Sequence of chain 1.M:
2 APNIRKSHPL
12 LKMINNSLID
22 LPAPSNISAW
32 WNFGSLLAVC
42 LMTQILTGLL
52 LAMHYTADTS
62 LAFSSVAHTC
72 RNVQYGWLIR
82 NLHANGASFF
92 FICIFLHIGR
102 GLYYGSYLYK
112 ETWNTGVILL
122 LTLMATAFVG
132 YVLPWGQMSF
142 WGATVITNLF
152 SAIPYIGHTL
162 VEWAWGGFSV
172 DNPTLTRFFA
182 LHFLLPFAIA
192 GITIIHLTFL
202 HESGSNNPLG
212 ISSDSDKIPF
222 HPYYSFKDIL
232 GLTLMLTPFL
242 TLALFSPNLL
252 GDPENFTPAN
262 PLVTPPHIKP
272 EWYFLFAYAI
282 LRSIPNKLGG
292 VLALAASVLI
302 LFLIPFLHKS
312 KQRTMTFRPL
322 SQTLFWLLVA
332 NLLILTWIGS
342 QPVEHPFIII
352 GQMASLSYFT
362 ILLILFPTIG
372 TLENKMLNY

This small molecule binds to this protein.
Small molecule (SMILES): CO/C=C(/C(=O)OC)c1ccccc1CSc1nc2cc(OC)ccc2s1

Binding-site contacts:
Ligand atom C10 contacts residue GLY143 of chain 1.M at 3.5 Å.
Ligand atom O23 contacts residue MET125 of chain 1.M at 3.5 Å.
Ligand atom O7 contacts residue PHE129 of chain 1.M at 3.4 Å.
Ligand atom C11 contacts residue LYS270 of chain 1.M at 3.3 Å.
Ligand atom C6 contacts residue PHE129 of chain 1.M at 3.7 Å (hydrophobic).
Ligand atom N27 contacts residue PHE129 of chain 1.M at 3.5 Å.
Ligand atom N27 contacts residue PHE275 of chain 1.M at 3.5 Å.
Ligand atom O4 contacts residue PRO271 of chain 1.M at 3.2 Å.
Ligand atom O4 contacts residue PHE275 of chain 1.M at 3.3 Å.
Ligand atom C1 contacts residue TYR132 of chain 1.M at 3.7 Å (hydrophobic).
Ligand atom C6 contacts residue TYR132 of chain 1.M at 3.6 Å (hydrophobic).
Ligand atom C11 contacts residue GLY143 of chain 1.M at 3.5 Å.
Ligand atom O7 contacts residue GLY143 of chain 1.M at 3.4 Å.
Ligand atom C13 contacts residue PRO271 of chain 1.M at 3.5 Å (hydrophobic).
Ligand atom C17 contacts residue PHE275 of chain 1.M at 3.6 Å (hydrophobic).
Ligand atom C22 contacts residue MET125 of chain 1.M at 3.8 Å (hydrophobic).
Ligand atom C15 contacts residue ILE147 of chain 1.M at 3.6 Å (hydrophobic).
Ligand atom O2 contacts residue PHE275 of chain 1.M at 3.7 Å.
Ligand atom C8 contacts residue PHE129 of chain 1.M at 3.5 Å (hydrophobic).
Ligand atom C1 contacts residue TYR274 of chain 1.M at 3.2 Å (hydrophobic).
Ligand atom C12 contacts residue LYS270 of chain 1.M at 3.8 Å.
Ligand atom O23 contacts residue ALA126 of chain 1.M at 3.4 Å (h-bond).
Ligand atom C1 contacts residue PHE275 of chain 1.M at 3.7 Å (hydrophobic).
Ligand atom C24 contacts residue LEU122 of chain 1.M at 3.6 Å (hydrophobic).
Ligand atom O4 contacts residue GLU272 of chain 1.M at 2.9 Å (salt-bridge).
Ligand atom C11 contacts residue PRO271 of chain 1.M at 3.5 Å (hydrophobic).
Ligand atom C10 contacts residue PRO271 of chain 1.M at 3.6 Å (hydrophobic).
Ligand atom C8 contacts residue GLY143 of chain 1.M at 3.6 Å.
Ligand atom O2 contacts residue TYR132 of chain 1.M at 3.4 Å.
Ligand atom O7 contacts residue ALA144 of chain 1.M at 3.6 Å.
Ligand atom C1 contacts residue GLU272 of chain 1.M at 3.8 Å.
Ligand atom C21 contacts residue MET125 of chain 1.M at 3.7 Å (hydrophobic).
Ligand atom C9 contacts residue PRO271 of chain 1.M at 3.7 Å (hydrophobic).
Ligand atom C20 contacts residue MET125 of chain 1.M at 3.5 Å (hydrophobic).
Ligand atom C8 contacts residue VAL133 of chain 1.M at 3.5 Å (hydrophobic).
Ligand atom C8 contacts residue ALA144 of chain 1.M at 3.4 Å (hydrophobic).
Ligand atom C12 contacts residue PRO271 of chain 1.M at 3.5 Å (hydrophobic).
Ligand atom C1 contacts residue ALA128 of chain 1.M at 3.7 Å (hydrophobic).
Ligand atom C3 contacts residue PHE275 of chain 1.M at 3.6 Å (hydrophobic).
Ligand atom C14 contacts residue PRO271 of chain 1.M at 3.5 Å (hydrophobic).